Binding-site contacts:
Ligand atom C4 contacts residue ASN347 of chain 1.C at 4.2 Å.
Ligand atom C7 contacts residue ASN347 of chain 1.C at 3.9 Å.
Ligand atom C1 contacts residue ASP350 of chain 1.C at 4.1 Å.
Ligand atom C3 contacts residue GLN324 of chain 1.C at 4.4 Å.
Ligand atom O5 contacts residue SER349 of chain 1.C at 4.1 Å.
Ligand atom C5 contacts residue ASP350 of chain 1.C at 3.2 Å.
Ligand atom O4 contacts residue ASP350 of chain 1.C at 3.3 Å (salt-bridge).
Ligand atom C3 contacts residue ASN347 of chain 1.C at 3.8 Å.
Ligand atom C5 contacts residue SER349 of chain 1.C at 4.4 Å.
Ligand atom C1 contacts residue SER349 of chain 1.C at 4.2 Å.
Ligand atom C6 contacts residue LEU351 of chain 1.C at 4.2 Å (hydrophobic).
Ligand atom C2 contacts residue ASN347 of chain 1.C at 2.5 Å.
Ligand atom C1 contacts residue ASN347 of chain 1.C at 1.4 Å.
Ligand atom C2 contacts residue ASP350 of chain 1.C at 4.4 Å.
Ligand atom C5 contacts residue ASN347 of chain 1.C at 3.7 Å.
Ligand atom O5 contacts residue ASP350 of chain 1.C at 4.1 Å.
Ligand atom N2 contacts residue ASN347 of chain 1.C at 2.9 Å (h-bond).
Ligand atom C3 contacts residue ASP350 of chain 1.C at 3.5 Å.
Ligand atom O5 contacts residue LEU351 of chain 1.C at 4.5 Å.
Ligand atom O6 contacts residue LEU351 of chain 1.C at 3.7 Å.
Ligand atom C4 contacts residue ASP350 of chain 1.C at 3.5 Å.
Ligand atom O7 contacts residue ASN347 of chain 1.C at 4.4 Å.
Ligand atom O5 contacts residue ASN347 of chain 1.C at 2.4 Å (h-bond).
Ligand atom C6 contacts residue ASP350 of chain 1.C at 4.0 Å.
Ligand atom C8 contacts residue ASN347 of chain 1.C at 4.5 Å.

A small-molecule ligand and the protein it binds are described below.
Small molecule (SMILES): CC(=O)N[C@@H]1[C@@H](O)[C@H](O)[C@@H](CO)O[C@H]1O

Sequence of chain 1.C:
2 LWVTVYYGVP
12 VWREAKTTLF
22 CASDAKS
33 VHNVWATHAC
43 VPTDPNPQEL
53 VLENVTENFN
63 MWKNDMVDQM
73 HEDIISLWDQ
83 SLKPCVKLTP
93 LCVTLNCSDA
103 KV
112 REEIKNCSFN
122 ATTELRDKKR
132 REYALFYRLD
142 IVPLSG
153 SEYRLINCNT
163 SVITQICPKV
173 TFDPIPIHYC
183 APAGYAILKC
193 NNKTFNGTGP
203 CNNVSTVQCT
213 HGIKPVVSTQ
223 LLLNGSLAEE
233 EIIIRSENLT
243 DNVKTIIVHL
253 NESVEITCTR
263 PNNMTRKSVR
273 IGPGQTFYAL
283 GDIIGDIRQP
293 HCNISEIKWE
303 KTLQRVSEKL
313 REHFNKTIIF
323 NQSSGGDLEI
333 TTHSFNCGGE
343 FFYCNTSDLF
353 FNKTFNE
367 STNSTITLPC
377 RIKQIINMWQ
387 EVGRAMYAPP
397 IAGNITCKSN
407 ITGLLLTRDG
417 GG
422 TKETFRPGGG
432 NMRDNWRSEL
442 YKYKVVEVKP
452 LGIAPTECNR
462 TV